Binding-site contacts:
Ligand atom N6 contacts residue ILE31 of chain 1.A at 3.7 Å.
Ligand atom O2G contacts residue ASP128 of chain 1.A at 2.7 Å (salt-bridge).
Ligand atom N1 contacts residue LEU77 of chain 1.A at 3.7 Å.
Ligand atom O2B contacts residue ASP128 of chain 1.A at 2.8 Å (salt-bridge).
Ligand atom C8 contacts residue GLY238 of chain 1.A at 3.4 Å.
Ligand atom C2 contacts residue ASP30 of chain 1.A at 3.5 Å.
Ligand atom C3' contacts residue LEU77 of chain 1.A at 3.8 Å (hydrophobic).
Ligand atom PB contacts residue LYS75 of chain 1.A at 3.3 Å.
Ligand atom C8 contacts residue GLY74 of chain 1.A at 3.7 Å.
Ligand atom O4' contacts residue ALA239 of chain 1.A at 3.5 Å.
Ligand atom N3 contacts residue LEU210 of chain 1.A at 3.7 Å.
Ligand atom O1B contacts residue LYS75 of chain 1.A at 3.2 Å.
Ligand atom O1A contacts residue GLY74 of chain 1.A at 2.7 Å (h-bond).
Ligand atom N7 contacts residue GLY238 of chain 1.A at 3.6 Å.
Ligand atom C1' contacts residue ALA239 of chain 1.A at 3.7 Å (hydrophobic).
Ligand atom N9 contacts residue GLY238 of chain 1.A at 3.7 Å.
Ligand atom N7 contacts residue THR73 of chain 1.A at 3.4 Å.
Ligand atom O3B contacts residue THR76 of chain 1.A at 3.6 Å (h-bond).
Ligand atom O1A contacts residue LYS75 of chain 1.A at 3.0 Å (salt-bridge).
Ligand atom O3A contacts residue THR76 of chain 1.A at 2.8 Å (h-bond).
Ligand atom O2B contacts residue LYS75 of chain 1.A at 3.1 Å.
Ligand atom PB contacts residue THR76 of chain 1.A at 3.4 Å.
Ligand atom N7 contacts residue GLY74 of chain 1.A at 3.3 Å (h-bond).
Ligand atom C2 contacts residue LEU77 of chain 1.A at 3.4 Å (hydrophobic).
Ligand atom C2 contacts residue LEU210 of chain 1.A at 3.4 Å (hydrophobic).
Ligand atom C8 contacts residue GLY72 of chain 1.A at 3.3 Å.
Ligand atom N1 contacts residue ALA32 of chain 1.A at 3.5 Å (h-bond).
Ligand atom N7 contacts residue GLY72 of chain 1.A at 3.7 Å.
Ligand atom O2' contacts residue THR242 of chain 1.A at 3.7 Å.
Ligand atom N3 contacts residue LEU77 of chain 1.A at 3.4 Å.
Ligand atom O1A contacts residue GLY72 of chain 1.A at 3.6 Å.
Ligand atom O2B contacts residue THR76 of chain 1.A at 2.9 Å (h-bond).
Ligand atom O1A contacts residue THR73 of chain 1.A at 3.1 Å (h-bond).
Ligand atom N6 contacts residue ALA32 of chain 1.A at 3.2 Å (h-bond).
Ligand atom O2A contacts residue GLY72 of chain 1.A at 3.5 Å.
Ligand atom O3A contacts residue LYS75 of chain 1.A at 3.4 Å.
Ligand atom O1B contacts residue GLY72 of chain 1.A at 3.1 Å (h-bond).
Ligand atom N1 contacts residue LEU210 of chain 1.A at 3.5 Å.
Ligand atom N1 contacts residue ILE31 of chain 1.A at 3.7 Å.
Ligand atom C8 contacts residue ALA239 of chain 1.A at 3.5 Å (hydrophobic).

Sequence of chain 1.A:
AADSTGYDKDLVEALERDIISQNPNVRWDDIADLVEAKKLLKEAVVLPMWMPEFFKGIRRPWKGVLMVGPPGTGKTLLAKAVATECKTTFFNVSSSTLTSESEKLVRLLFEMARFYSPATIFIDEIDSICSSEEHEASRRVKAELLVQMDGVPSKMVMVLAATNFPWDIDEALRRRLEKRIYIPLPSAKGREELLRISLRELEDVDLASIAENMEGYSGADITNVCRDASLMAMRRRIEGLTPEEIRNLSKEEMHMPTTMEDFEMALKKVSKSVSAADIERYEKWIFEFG

A small-molecule ligand and the protein it binds are described below.
Small molecule (SMILES): Nc1ncnc2c1ncn2[C@@H]1O[C@H](COP(=O)(O)OP(=O)(O)OP(O)(O)=S)[C@@H](O)[C@H]1O